This small molecule binds to this protein.
Small molecule (SMILES): Cc1cn([C@H]2C[C@H](O[P](=O)(O)OC[C@H]3O[C@@H](n4ccc(N)nc4=O)C[C@@H]3O[P](=O)(O)OC[C@H]3O[C@@H](n4cnc5c(=O)nc(N)[nH]c54)C[C@@H]3O[P](=O)(O)OC[C@H]3O[C@@H](n4cnc5c(=O)nc(N)[nH]c54)C[C@@H]3O)[C@@H](CO[P](=O)(O)O[C@H]3C[C@H](n4cnc5c(=O)nc(N)[nH]c54)O[C@@H]3COP(=O)(O)O)O2)c(=O)[nH]c1=O

Sequence of chain 1.A:
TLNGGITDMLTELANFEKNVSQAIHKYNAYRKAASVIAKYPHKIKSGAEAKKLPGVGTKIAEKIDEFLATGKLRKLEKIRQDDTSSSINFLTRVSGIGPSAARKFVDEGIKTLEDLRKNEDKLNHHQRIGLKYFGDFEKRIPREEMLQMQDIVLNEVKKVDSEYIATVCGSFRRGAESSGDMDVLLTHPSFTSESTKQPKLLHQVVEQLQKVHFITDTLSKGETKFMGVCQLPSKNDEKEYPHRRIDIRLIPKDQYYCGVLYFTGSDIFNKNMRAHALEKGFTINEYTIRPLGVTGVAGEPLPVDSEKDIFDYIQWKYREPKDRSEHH

Binding-site contacts:
Ligand atom P contacts residue NA1 of chain 1.I at 3.6 Å.
Ligand atom C5' contacts residue GLU290 of chain 1.A at 3.9 Å.
Ligand atom P contacts residue GLY66 of chain 1.A at 3.8 Å.
Ligand atom OP2 contacts residue GLY68 of chain 1.A at 3.7 Å.
Ligand atom OP2 contacts residue LYS70 of chain 1.A at 3.2 Å (salt-bridge).
Ligand atom OP1 contacts residue VAL67 of chain 1.A at 3.3 Å (h-bond).
Ligand atom OP1 contacts residue LEU64 of chain 1.A at 3.6 Å (h-bond).
Ligand atom C3' contacts residue GLY68 of chain 1.A at 3.9 Å.
Ligand atom P contacts residue LYS37 of chain 1.A at 3.8 Å.
Ligand atom OP3 contacts residue LYS37 of chain 1.A at 2.9 Å (salt-bridge).
Ligand atom OP1 contacts residue GLY68 of chain 1.A at 2.8 Å (h-bond).
Ligand atom C4' contacts residue GLY66 of chain 1.A at 3.3 Å.
Ligand atom O4' contacts residue ALA40 of chain 1.A at 3.5 Å.
Ligand atom O5' contacts residue GLY68 of chain 1.A at 3.6 Å.
Ligand atom OP1 contacts residue LYS37 of chain 1.A at 3.7 Å.
Ligand atom P contacts residue LYS70 of chain 1.A at 3.9 Å.
Ligand atom OP2 contacts residue VAL67 of chain 1.A at 3.6 Å.
Ligand atom OP1 contacts residue GLY66 of chain 1.A at 2.9 Å (h-bond).
Ligand atom O3' contacts residue ILE71 of chain 1.A at 3.5 Å.
Ligand atom O5' contacts residue LYS37 of chain 1.A at 3.8 Å.
Ligand atom N3 contacts residue ALA40 of chain 1.A at 3.6 Å.
Ligand atom C5' contacts residue GLY66 of chain 1.A at 3.2 Å.
Ligand atom P contacts residue GLY68 of chain 1.A at 3.7 Å.
Ligand atom O3' contacts residue VAL67 of chain 1.A at 3.8 Å.
Ligand atom OP1 contacts residue LYS70 of chain 1.A at 3.6 Å.
Ligand atom OP2 contacts residue THR69 of chain 1.A at 3.8 Å.
Ligand atom OP1 contacts residue PRO65 of chain 1.A at 3.6 Å.
Ligand atom C5' contacts residue GLY68 of chain 1.A at 3.6 Å.
Ligand atom N7 contacts residue LYS37 of chain 1.A at 3.9 Å.
Ligand atom OP1 contacts residue ILE71 of chain 1.A at 3.0 Å (h-bond).
Ligand atom OP1 contacts residue THR69 of chain 1.A at 3.6 Å.
Ligand atom P contacts residue VAL67 of chain 1.A at 3.8 Å.
Ligand atom OP1 contacts residue LYS70 of chain 1.A at 3.2 Å (salt-bridge).
Ligand atom P contacts residue LYS70 of chain 1.A at 3.6 Å.
Ligand atom OP2 contacts residue LYS70 of chain 1.A at 3.0 Å (salt-bridge).
Ligand atom C5' contacts residue TYR41 of chain 1.A at 3.5 Å (hydrophobic).
Ligand atom O3' contacts residue GLY66 of chain 1.A at 3.4 Å.
Ligand atom C8 contacts residue LYS37 of chain 1.A at 3.8 Å.
Ligand atom OP1 contacts residue NA1 of chain 1.I at 2.5 Å (h-bond).
Ligand atom OP2 contacts residue NA1 of chain 1.I at 3.7 Å.